Sequence of chain 1.F:
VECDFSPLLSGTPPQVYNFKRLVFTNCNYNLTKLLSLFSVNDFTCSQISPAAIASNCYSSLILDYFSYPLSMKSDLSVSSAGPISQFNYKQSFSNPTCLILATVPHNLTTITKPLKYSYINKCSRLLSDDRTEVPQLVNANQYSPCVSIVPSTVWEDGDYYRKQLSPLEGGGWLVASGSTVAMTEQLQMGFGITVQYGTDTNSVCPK

This protein binds this small molecule.
Small molecule (SMILES): CC(=O)N[C@@H]1[C@@H](O)[C@H](O)[C@@H](CO)O[C@H]1O

Binding-site contacts:
Ligand atom C1 contacts residue LYS47 of chain 1.F at 4.0 Å.
Ligand atom C5 contacts residue ASN44 of chain 1.F at 3.7 Å.
Ligand atom C7 contacts residue LYS221 of chain 1.F at 4.2 Å.
Ligand atom C1 contacts residue ASN44 of chain 1.F at 1.4 Å.
Ligand atom C8 contacts residue LYS221 of chain 1.F at 3.1 Å.
Ligand atom O7 contacts residue ASN44 of chain 1.F at 3.5 Å (h-bond).
Ligand atom N2 contacts residue ASN44 of chain 1.F at 3.0 Å (h-bond).
Ligand atom O5 contacts residue ASN44 of chain 1.F at 2.4 Å (h-bond).
Ligand atom C6 contacts residue SER50 of chain 1.F at 4.3 Å.
Ligand atom C3 contacts residue ASN44 of chain 1.F at 3.8 Å.
Ligand atom C7 contacts residue ASN44 of chain 1.F at 3.5 Å.
Ligand atom O5 contacts residue LYS47 of chain 1.F at 3.1 Å.
Ligand atom C4 contacts residue ASN44 of chain 1.F at 4.2 Å.
Ligand atom C6 contacts residue LYS47 of chain 1.F at 3.7 Å.
Ligand atom C5 contacts residue THR46 of chain 1.F at 4.5 Å.
Ligand atom O6 contacts residue SER50 of chain 1.F at 4.3 Å.
Ligand atom C2 contacts residue ASN44 of chain 1.F at 2.5 Å.
Ligand atom O7 contacts residue LYS221 of chain 1.F at 3.9 Å.
Ligand atom C5 contacts residue LYS47 of chain 1.F at 4.1 Å.